Binding-site contacts:
Ligand atom C1 contacts residue 4LU1 of chain 1.B at 3.3 Å.
Ligand atom C1 contacts residue GLN190 of chain 1.A at 3.7 Å.
Ligand atom C8 contacts residue MET283 of chain 1.A at 4.0 Å (hydrophobic).
Ligand atom C contacts residue PHE437 of chain 1.A at 3.8 Å (hydrophobic).
Ligand atom O contacts residue MET283 of chain 1.A at 2.8 Å (h-bond).
Ligand atom C1 contacts residue PHE437 of chain 1.A at 3.6 Å (hydrophobic).
Ligand atom C4 contacts residue 4LU1 of chain 1.B at 3.7 Å.
Ligand atom O contacts residue 4LU1 of chain 1.B at 3.9 Å.
Ligand atom C8 contacts residue 4LU1 of chain 1.B at 3.5 Å.
Ligand atom C8 contacts residue ARG173 of chain 1.A at 3.8 Å.
Ligand atom C2 contacts residue THR395 of chain 1.A at 3.9 Å.
Ligand atom C7 contacts residue LEU439 of chain 1.A at 3.0 Å (hydrophobic).
Ligand atom C4 contacts residue PHE437 of chain 1.A at 3.6 Å (hydrophobic).
Ligand atom O1 contacts residue LEU439 of chain 1.A at 3.9 Å.
Ligand atom C1 contacts residue TYR394 of chain 1.A at 3.9 Å (hydrophobic).
Ligand atom C contacts residue 4LU1 of chain 1.B at 3.3 Å.
Ligand atom O1 contacts residue ARG173 of chain 1.A at 2.9 Å (salt-bridge).
Ligand atom O1 contacts residue 4LU1 of chain 1.B at 3.4 Å.
Ligand atom O1 contacts residue PHE280 of chain 1.A at 3.6 Å.
Ligand atom O contacts residue GLU282 of chain 1.A at 3.2 Å.
Ligand atom C6 contacts residue 4LU1 of chain 1.B at 3.7 Å.
Ligand atom C4 contacts residue MET283 of chain 1.A at 3.7 Å (hydrophobic).
Ligand atom C3 contacts residue THR395 of chain 1.A at 3.8 Å.
Ligand atom C8 contacts residue GLU282 of chain 1.A at 3.8 Å.
Ligand atom C2 contacts residue TYR394 of chain 1.A at 3.8 Å (hydrophobic).
Ligand atom C4 contacts residue ILE327 of chain 1.A at 3.9 Å (hydrophobic).
Ligand atom C2 contacts residue PHE437 of chain 1.A at 3.8 Å (hydrophobic).
Ligand atom C5 contacts residue PHE437 of chain 1.A at 3.8 Å (hydrophobic).
Ligand atom C2 contacts residue GLN190 of chain 1.A at 3.4 Å.
Ligand atom O1 contacts residue GLU282 of chain 1.A at 3.6 Å.
Ligand atom O contacts residue LEU439 of chain 1.A at 4.1 Å.
Ligand atom C8 contacts residue LEU439 of chain 1.A at 3.4 Å (hydrophobic).
Ligand atom C6 contacts residue LEU439 of chain 1.A at 3.1 Å (hydrophobic).
Ligand atom C2 contacts residue 4LU1 of chain 1.B at 3.5 Å.
Ligand atom C3 contacts residue 4LU1 of chain 1.B at 3.6 Å.
Ligand atom C5 contacts residue LEU439 of chain 1.A at 3.8 Å (hydrophobic).
Ligand atom C3 contacts residue PHE437 of chain 1.A at 3.6 Å (hydrophobic).
Ligand atom C5 contacts residue 4LU1 of chain 1.B at 3.6 Å.
Ligand atom C7 contacts residue 4LU1 of chain 1.B at 3.4 Å.
Ligand atom C contacts residue LEU439 of chain 1.A at 3.9 Å (hydrophobic).

Sequence of chain 1.A:
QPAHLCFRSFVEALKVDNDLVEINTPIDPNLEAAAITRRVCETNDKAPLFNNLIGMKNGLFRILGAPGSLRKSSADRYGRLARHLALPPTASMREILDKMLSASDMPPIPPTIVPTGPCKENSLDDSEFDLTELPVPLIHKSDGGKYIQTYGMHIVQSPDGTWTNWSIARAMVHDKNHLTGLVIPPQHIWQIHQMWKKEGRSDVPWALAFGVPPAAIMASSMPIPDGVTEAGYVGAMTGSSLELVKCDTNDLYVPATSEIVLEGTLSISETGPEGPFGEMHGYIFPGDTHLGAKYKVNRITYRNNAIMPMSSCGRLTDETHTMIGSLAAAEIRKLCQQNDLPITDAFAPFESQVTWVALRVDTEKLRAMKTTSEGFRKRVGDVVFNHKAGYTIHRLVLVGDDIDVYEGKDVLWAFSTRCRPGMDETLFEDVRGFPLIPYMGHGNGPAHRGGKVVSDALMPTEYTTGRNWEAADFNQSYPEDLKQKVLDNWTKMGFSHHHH

This protein binds this small molecule.
Small molecule (SMILES): O=C(O)C#Cc1ccccc1